Binding-site contacts:
Ligand atom C12 contacts residue ILE356 of chain 1.A at 4.3 Å (hydrophobic).
Ligand atom C27 contacts residue LEU349 of chain 1.A at 4.2 Å (hydrophobic).
Ligand atom C3 contacts residue SER368 of chain 1.A at 3.4 Å.
Ligand atom O1 contacts residue OLA1 of chain 1.K at 3.8 Å.
Ligand atom C2 contacts residue OLA1 of chain 1.K at 4.5 Å.
Ligand atom C23 contacts residue PRO353 of chain 1.A at 4.4 Å (hydrophobic).
Ligand atom C2 contacts residue ALA370 of chain 1.A at 4.0 Å (hydrophobic).
Ligand atom O1 contacts residue SER368 of chain 1.A at 2.6 Å (h-bond).
Ligand atom C1 contacts residue PHE360 of chain 1.A at 3.9 Å (hydrophobic).
Ligand atom C26 contacts residue LEU352 of chain 1.A at 3.7 Å (hydrophobic).
Ligand atom C26 contacts residue PRO353 of chain 1.A at 4.3 Å (hydrophobic).
Ligand atom C11 contacts residue PHE360 of chain 1.A at 4.2 Å (hydrophobic).
Ligand atom C3 contacts residue OLA1 of chain 1.K at 4.3 Å.
Ligand atom C27 contacts residue PRO353 of chain 1.A at 4.2 Å (hydrophobic).
Ligand atom C11 contacts residue ILE357 of chain 1.A at 4.0 Å (hydrophobic).
Ligand atom C19 contacts residue OLA1 of chain 1.K at 4.0 Å.
Ligand atom C11 contacts residue LEU374 of chain 1.A at 4.3 Å (hydrophobic).
Ligand atom C26 contacts residue ILE356 of chain 1.A at 4.2 Å (hydrophobic).
Ligand atom C9 contacts residue PHE360 of chain 1.A at 4.2 Å (hydrophobic).
Ligand atom C19 contacts residue ALA370 of chain 1.A at 4.3 Å (hydrophobic).
Ligand atom C4 contacts residue OLA1 of chain 1.K at 4.0 Å.
Ligand atom C17 contacts residue ILE356 of chain 1.A at 4.5 Å (hydrophobic).
Ligand atom C12 contacts residue PHE360 of chain 1.A at 4.2 Å (hydrophobic).
Ligand atom C23 contacts residue ILE356 of chain 1.A at 4.2 Å (hydrophobic).
Ligand atom O1 contacts residue CYS367 of chain 1.A at 3.5 Å.
Ligand atom C21 contacts residue ILE356 of chain 1.A at 4.0 Å (hydrophobic).
Ligand atom C1 contacts residue ALA370 of chain 1.A at 4.4 Å (hydrophobic).
Ligand atom C18 contacts residue LEU374 of chain 1.A at 4.2 Å (hydrophobic).
Ligand atom C3 contacts residue CYS367 of chain 1.A at 3.9 Å (hydrophobic).
Ligand atom C2 contacts residue HIS369 of chain 1.A at 4.5 Å.
Ligand atom C2 contacts residue SER368 of chain 1.A at 3.1 Å.
Ligand atom C21 contacts residue PRO353 of chain 1.A at 3.7 Å (hydrophobic).
Ligand atom C24 contacts residue ILE356 of chain 1.A at 4.4 Å (hydrophobic).
Ligand atom C18 contacts residue OLA1 of chain 1.K at 4.0 Å.
Ligand atom C12 contacts residue ILE357 of chain 1.A at 3.9 Å (hydrophobic).
Ligand atom C19 contacts residue LEU374 of chain 1.A at 3.8 Å (hydrophobic).
Ligand atom C14 contacts residue PHE360 of chain 1.A at 4.5 Å (hydrophobic).

A protein and the small-molecule ligand that binds it are described below.
Small molecule (SMILES): CC(C)CCC[C@@H](C)[C@H]1CC[C@H]2[C@@H]3CC=C4C[C@@H](O)CC[C@]4(C)[C@H]3CC[C@]12C

Sequence of chain 1.A:
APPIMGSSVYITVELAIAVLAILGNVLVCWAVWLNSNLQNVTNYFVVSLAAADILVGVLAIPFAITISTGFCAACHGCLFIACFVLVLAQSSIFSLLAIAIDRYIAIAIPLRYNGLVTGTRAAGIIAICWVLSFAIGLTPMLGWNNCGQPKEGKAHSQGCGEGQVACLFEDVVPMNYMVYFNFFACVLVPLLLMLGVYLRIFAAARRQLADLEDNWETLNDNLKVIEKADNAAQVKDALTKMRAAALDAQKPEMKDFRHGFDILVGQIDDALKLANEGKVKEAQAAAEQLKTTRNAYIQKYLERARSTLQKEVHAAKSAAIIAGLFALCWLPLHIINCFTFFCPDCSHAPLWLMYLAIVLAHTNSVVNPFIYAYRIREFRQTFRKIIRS